Sequence of chain 1.D:
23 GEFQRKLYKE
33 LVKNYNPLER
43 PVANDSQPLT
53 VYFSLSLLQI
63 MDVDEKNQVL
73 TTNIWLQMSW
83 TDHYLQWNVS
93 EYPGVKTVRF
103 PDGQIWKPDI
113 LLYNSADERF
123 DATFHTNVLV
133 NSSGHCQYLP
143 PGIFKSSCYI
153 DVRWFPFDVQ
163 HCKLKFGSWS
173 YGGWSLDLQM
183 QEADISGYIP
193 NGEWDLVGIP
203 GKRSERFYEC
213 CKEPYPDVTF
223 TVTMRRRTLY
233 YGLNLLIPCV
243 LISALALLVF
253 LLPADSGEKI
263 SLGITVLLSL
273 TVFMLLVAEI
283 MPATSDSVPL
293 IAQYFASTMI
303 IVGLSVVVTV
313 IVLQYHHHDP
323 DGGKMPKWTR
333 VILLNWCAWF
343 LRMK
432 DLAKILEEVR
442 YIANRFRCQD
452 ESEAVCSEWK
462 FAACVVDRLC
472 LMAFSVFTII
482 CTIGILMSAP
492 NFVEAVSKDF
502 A

A small-molecule ligand and the protein it binds are described below.
Small molecule (SMILES): CC(=O)N[C@H]1[C@H](O[C@H]2[C@H](O)[C@@H](NC(C)=O)CO[C@@H]2CO)O[C@H](CO)[C@@H](O)[C@@H]1O

Binding-site contacts:
Ligand atom C7 contacts residue ASN133 of chain 1.D at 3.1 Å.
Ligand atom C8 contacts residue SER135 of chain 1.D at 3.6 Å.
Ligand atom O7 contacts residue ASN133 of chain 1.D at 3.1 Å (h-bond).
Ligand atom O5 contacts residue ASN133 of chain 1.D at 2.4 Å (h-bond).
Ligand atom C7 contacts residue SER135 of chain 1.D at 3.7 Å.
Ligand atom C1 contacts residue SER135 of chain 1.D at 3.3 Å.
Ligand atom O6 contacts residue HIS137 of chain 1.D at 3.4 Å.
Ligand atom N2 contacts residue ASN133 of chain 1.D at 2.7 Å (h-bond).
Ligand atom C8 contacts residue ASN133 of chain 1.D at 4.2 Å.
Ligand atom C3 contacts residue ASN133 of chain 1.D at 3.7 Å.
Ligand atom N2 contacts residue SER135 of chain 1.D at 2.8 Å (h-bond).
Ligand atom C2 contacts residue ASN133 of chain 1.D at 2.4 Å.
Ligand atom C5 contacts residue HIS137 of chain 1.D at 3.7 Å.
Ligand atom C7 contacts residue HIS137 of chain 1.D at 4.1 Å.
Ligand atom C8 contacts residue HIS137 of chain 1.D at 3.6 Å.
Ligand atom O4 contacts residue HIS137 of chain 1.D at 4.3 Å.
Ligand atom C6 contacts residue HIS137 of chain 1.D at 3.7 Å.
Ligand atom C2 contacts residue SER135 of chain 1.D at 3.5 Å.
Ligand atom C1 contacts residue ASN133 of chain 1.D at 1.4 Å.
Ligand atom C5 contacts residue ASN133 of chain 1.D at 3.7 Å.
Ligand atom O5 contacts residue HIS137 of chain 1.D at 4.1 Å.
Ligand atom C4 contacts residue ASN133 of chain 1.D at 4.2 Å.
Ligand atom C1 contacts residue HIS137 of chain 1.D at 4.1 Å.
Ligand atom C3 contacts residue SER135 of chain 1.D at 3.9 Å.